Binding-site contacts:
Ligand atom O39 contacts residue LEU49 of chain 1.A at 3.7 Å.
Ligand atom C19 contacts residue MET122 of chain 1.A at 3.3 Å (hydrophobic).
Ligand atom C28 contacts residue LEU148 of chain 1.A at 3.7 Å (hydrophobic).
Ligand atom C6 contacts residue ALA125 of chain 1.A at 3.8 Å (hydrophobic).
Ligand atom C27 contacts residue LEU153 of chain 1.A at 3.8 Å (hydrophobic).
Ligand atom C25 contacts residue HIS236 of chain 1.A at 3.3 Å.
Ligand atom C23 contacts residue CYS77 of chain 1.A at 3.9 Å (hydrophobic).
Ligand atom O38 contacts residue CYS42 of chain 1.A at 3.3 Å (h-bond).
Ligand atom C25 contacts residue MET115 of chain 1.A at 3.6 Å (hydrophobic).
Ligand atom C20 contacts residue MET122 of chain 1.A at 3.7 Å (hydrophobic).
Ligand atom O32 contacts residue HIS80 of chain 1.A at 3.4 Å.
Ligand atom O38 contacts residue ARG124 of chain 1.A at 3.8 Å.
Ligand atom C20 contacts residue ILE157 of chain 1.A at 3.9 Å (hydrophobic).
Ligand atom O39 contacts residue ARG124 of chain 1.A at 3.4 Å (salt-bridge).
Ligand atom C37 contacts residue HIS80 of chain 1.A at 3.6 Å.
Ligand atom C11 contacts residue PHE145 of chain 1.A at 3.9 Å (hydrophobic).
Ligand atom C5 contacts residue LEU44 of chain 1.A at 3.6 Å (hydrophobic).
Ligand atom C31 contacts residue HIS236 of chain 1.A at 3.8 Å.
Ligand atom C26 contacts residue HIS236 of chain 1.A at 3.7 Å.
Ligand atom O39 contacts residue ARG121 of chain 1.A at 3.9 Å.
Ligand atom F15 contacts residue ILE157 of chain 1.A at 3.6 Å.
Ligand atom C34 contacts residue MET122 of chain 1.A at 3.8 Å (hydrophobic).
Ligand atom C12 contacts residue PHE145 of chain 1.A at 3.8 Å (hydrophobic).
Ligand atom F15 contacts residue ILE154 of chain 1.A at 3.5 Å.
Ligand atom O24 contacts residue ILE157 of chain 1.A at 3.7 Å.
Ligand atom C36 contacts residue ALA84 of chain 1.A at 3.7 Å (hydrophobic).
Ligand atom O38 contacts residue GLN43 of chain 1.A at 3.4 Å.
Ligand atom C29 contacts residue LEU148 of chain 1.A at 3.6 Å (hydrophobic).
Ligand atom O32 contacts residue PHE135 of chain 1.A at 3.8 Å.
Ligand atom C37 contacts residue LEU81 of chain 1.A at 3.8 Å (hydrophobic).
Ligand atom O33 contacts residue PHE135 of chain 1.A at 3.6 Å.
Ligand atom F15 contacts residue PHE158 of chain 1.A at 3.6 Å.
Ligand atom O38 contacts residue LEU44 of chain 1.A at 3.1 Å (h-bond).
Ligand atom O24 contacts residue MET115 of chain 1.A at 3.3 Å.
Ligand atom C3 contacts residue GLN43 of chain 1.A at 3.4 Å.
Ligand atom C30 contacts residue TRP74 of chain 1.A at 3.7 Å (hydrophobic).
Ligand atom O8 contacts residue MET122 of chain 1.A at 3.3 Å.
Ligand atom C22 contacts residue LEU81 of chain 1.A at 3.8 Å (hydrophobic).
Ligand atom C23 contacts residue LEU81 of chain 1.A at 3.6 Å (hydrophobic).
Ligand atom C30 contacts residue CYS77 of chain 1.A at 3.8 Å (hydrophobic).

A small-molecule ligand and the protein it binds are described below.
Small molecule (SMILES): O=C(C1CCS(=O)(=O)CC1)N1CC[C@](c2ccc(OCc3ccccc3)cc2)(S(=O)(=O)c2ccc(F)cc2)C1

Sequence of chain 1.A:
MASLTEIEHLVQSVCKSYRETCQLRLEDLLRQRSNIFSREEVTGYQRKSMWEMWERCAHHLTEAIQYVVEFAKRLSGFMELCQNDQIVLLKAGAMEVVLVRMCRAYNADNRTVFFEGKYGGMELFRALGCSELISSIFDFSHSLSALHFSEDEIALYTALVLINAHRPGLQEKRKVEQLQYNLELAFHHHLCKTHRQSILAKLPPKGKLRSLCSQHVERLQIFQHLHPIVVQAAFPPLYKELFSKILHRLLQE